Sequence of chain 2.A:
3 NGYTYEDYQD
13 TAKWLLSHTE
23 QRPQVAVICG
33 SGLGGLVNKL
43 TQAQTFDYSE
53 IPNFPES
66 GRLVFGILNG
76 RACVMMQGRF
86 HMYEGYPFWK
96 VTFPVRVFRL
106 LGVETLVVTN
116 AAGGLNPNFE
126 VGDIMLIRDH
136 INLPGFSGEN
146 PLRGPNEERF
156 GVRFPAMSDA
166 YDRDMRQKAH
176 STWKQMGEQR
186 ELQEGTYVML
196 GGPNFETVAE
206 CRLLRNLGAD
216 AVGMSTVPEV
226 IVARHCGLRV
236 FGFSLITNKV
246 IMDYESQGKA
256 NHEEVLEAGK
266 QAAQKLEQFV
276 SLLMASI

Binding-site contacts:
Ligand atom O3 contacts residue SER33 of chain 1.A at 2.9 Å (h-bond).
Ligand atom C6 contacts residue PHE200 of chain 1.A at 3.7 Å (hydrophobic).
Ligand atom C9 contacts residue ALA116 of chain 1.A at 3.8 Å (hydrophobic).
Ligand atom N3 contacts residue VAL217 of chain 1.A at 3.7 Å.
Ligand atom O4 contacts residue HIS86 of chain 1.A at 2.7 Å (h-bond).
Ligand atom P contacts residue ARG84 of chain 1.A at 3.7 Å.
Ligand atom O6 contacts residue GLY118 of chain 1.A at 3.5 Å.
Ligand atom N1 contacts residue GLU201 of chain 1.A at 2.8 Å (salt-bridge).
Ligand atom N3 contacts residue MET219 of chain 1.A at 3.6 Å.
Ligand atom C2 contacts residue GLU201 of chain 1.A at 3.3 Å.
Ligand atom C2 contacts residue MET219 of chain 1.A at 3.6 Å (hydrophobic).
Ligand atom C8 contacts residue ASN243 of chain 1.A at 3.7 Å.
Ligand atom C5' contacts residue PHE200 of chain 1.A at 3.8 Å (hydrophobic).
Ligand atom C1 contacts residue HIS86 of chain 1.A at 3.8 Å.
Ligand atom C8 contacts residue THR242 of chain 1.A at 3.5 Å.
Ligand atom N7 contacts residue GLY118 of chain 1.A at 3.5 Å (h-bond).
Ligand atom O4 contacts residue ARG84 of chain 1.A at 3.0 Å (salt-bridge).
Ligand atom O3' contacts residue TYR88 of chain 1.A at 3.1 Å (h-bond).
Ligand atom C6 contacts residue GLY118 of chain 1.A at 3.8 Å.
Ligand atom O2' contacts residue MET219 of chain 1.A at 3.4 Å (h-bond).
Ligand atom O6 contacts residue ASN243 of chain 1.A at 3.1 Å (h-bond).
Ligand atom C6 contacts residue GLU201 of chain 1.A at 3.8 Å.
Ligand atom O2 contacts residue ARG84 of chain 1.A at 3.8 Å.
Ligand atom N7 contacts residue ALA117 of chain 1.A at 3.8 Å.
Ligand atom O5' contacts residue PHE200 of chain 1.A at 3.5 Å.
Ligand atom O6 contacts residue GLU201 of chain 1.A at 3.7 Å.
Ligand atom N7 contacts residue ASN243 of chain 1.A at 2.9 Å (h-bond).
Ligand atom O5' contacts residue HIS257 of chain 1.A at 2.7 Å (h-bond).
Ligand atom O2 contacts residue ASN115 of chain 1.A at 3.4 Å.
Ligand atom C5 contacts residue PHE200 of chain 1.A at 3.7 Å (hydrophobic).
Ligand atom C2 contacts residue VAL217 of chain 1.A at 3.7 Å (hydrophobic).
Ligand atom C1P contacts residue SER33 of chain 1.A at 3.6 Å.
Ligand atom O5' contacts residue VAL260 of chain 1.A at 3.4 Å.
Ligand atom N7 contacts residue THR242 of chain 1.A at 3.6 Å.
Ligand atom O3 contacts residue ASN115 of chain 1.A at 3.3 Å.
Ligand atom C5 contacts residue GLY118 of chain 1.A at 3.6 Å.
Ligand atom C1' contacts residue ALA116 of chain 1.A at 3.5 Å (hydrophobic).
Ligand atom O2 contacts residue SER220 of chain 1.A at 2.6 Å (h-bond).
Ligand atom C5' contacts residue HIS257 of chain 1.A at 3.5 Å.
Ligand atom O3 contacts residue ALA116 of chain 1.A at 3.0 Å (h-bond).

Sequence of chain 1.A:
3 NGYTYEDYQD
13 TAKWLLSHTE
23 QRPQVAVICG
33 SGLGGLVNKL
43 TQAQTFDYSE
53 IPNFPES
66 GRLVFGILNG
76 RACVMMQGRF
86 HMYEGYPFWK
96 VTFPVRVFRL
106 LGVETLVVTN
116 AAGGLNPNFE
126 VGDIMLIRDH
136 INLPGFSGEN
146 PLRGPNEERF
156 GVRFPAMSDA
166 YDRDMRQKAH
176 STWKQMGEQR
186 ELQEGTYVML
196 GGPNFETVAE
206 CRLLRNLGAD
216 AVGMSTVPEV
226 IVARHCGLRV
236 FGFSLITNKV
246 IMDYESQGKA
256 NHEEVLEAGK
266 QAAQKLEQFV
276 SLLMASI

The protein below binds the small molecule below.
Small molecule (SMILES): O=c1[nH]cnc2c([C@@H]3O[C@H](CO)[C@H]4O[C@@H](CP(=O)(O)O)O[C@H]43)c[nH]c12